Sequence of chain 1.A:
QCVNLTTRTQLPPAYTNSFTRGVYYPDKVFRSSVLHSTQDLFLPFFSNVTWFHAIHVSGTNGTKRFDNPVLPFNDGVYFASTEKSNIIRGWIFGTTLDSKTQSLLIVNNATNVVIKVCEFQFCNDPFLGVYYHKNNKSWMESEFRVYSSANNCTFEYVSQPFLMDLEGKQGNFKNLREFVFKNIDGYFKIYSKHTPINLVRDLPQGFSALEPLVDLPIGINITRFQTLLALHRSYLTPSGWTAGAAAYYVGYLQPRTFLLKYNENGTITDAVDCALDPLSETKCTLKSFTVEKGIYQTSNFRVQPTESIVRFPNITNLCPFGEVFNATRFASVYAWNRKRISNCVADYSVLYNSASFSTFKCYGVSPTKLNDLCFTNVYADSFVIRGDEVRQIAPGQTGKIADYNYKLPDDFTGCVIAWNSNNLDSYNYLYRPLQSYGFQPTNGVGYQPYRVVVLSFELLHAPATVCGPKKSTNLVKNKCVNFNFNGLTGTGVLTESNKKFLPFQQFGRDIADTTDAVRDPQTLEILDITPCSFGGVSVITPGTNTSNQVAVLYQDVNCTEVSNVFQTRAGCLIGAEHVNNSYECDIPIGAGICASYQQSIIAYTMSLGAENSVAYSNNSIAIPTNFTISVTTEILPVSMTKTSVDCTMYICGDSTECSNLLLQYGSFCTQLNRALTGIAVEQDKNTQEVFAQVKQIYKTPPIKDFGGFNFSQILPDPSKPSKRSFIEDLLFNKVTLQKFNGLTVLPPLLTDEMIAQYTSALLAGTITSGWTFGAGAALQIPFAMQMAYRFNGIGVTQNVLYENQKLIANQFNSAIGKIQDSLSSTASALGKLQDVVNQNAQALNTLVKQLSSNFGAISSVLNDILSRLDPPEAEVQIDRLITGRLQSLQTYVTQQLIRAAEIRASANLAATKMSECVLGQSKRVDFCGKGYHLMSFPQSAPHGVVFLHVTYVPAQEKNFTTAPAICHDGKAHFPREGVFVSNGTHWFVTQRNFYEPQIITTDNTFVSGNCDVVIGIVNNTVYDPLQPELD

Binding-site contacts:
Ligand atom C3 contacts residue ASN122 of chain 1.A at 3.8 Å.
Ligand atom C1 contacts residue ASN122 of chain 1.A at 1.4 Å.
Ligand atom C2 contacts residue THR124 of chain 1.A at 4.5 Å.
Ligand atom C1 contacts residue THR124 of chain 1.A at 4.3 Å.
Ligand atom C7 contacts residue ASN122 of chain 1.A at 3.1 Å.
Ligand atom N2 contacts residue ASN122 of chain 1.A at 2.7 Å (h-bond).
Ligand atom C2 contacts residue ASN122 of chain 1.A at 2.6 Å.
Ligand atom O5 contacts residue ASN122 of chain 1.A at 2.2 Å (h-bond).
Ligand atom O5 contacts residue ASN125 of chain 1.A at 4.4 Å.
Ligand atom C4 contacts residue ASN122 of chain 1.A at 4.2 Å.
Ligand atom C5 contacts residue ASN122 of chain 1.A at 3.5 Å.
Ligand atom N2 contacts residue THR124 of chain 1.A at 3.7 Å.
Ligand atom O5 contacts residue VAL127 of chain 1.A at 4.2 Å.
Ligand atom C6 contacts residue VAL127 of chain 1.A at 4.3 Å (hydrophobic).
Ligand atom O7 contacts residue ASN122 of chain 1.A at 3.9 Å.
Ligand atom C8 contacts residue ASN122 of chain 1.A at 3.5 Å.
Ligand atom C8 contacts residue THR124 of chain 1.A at 4.4 Å.
Ligand atom C1 contacts residue ASN125 of chain 1.A at 4.2 Å.
Ligand atom C8 contacts residue ASN125 of chain 1.A at 4.0 Å.

This protein binds this small molecule.
Small molecule (SMILES): CC(=O)N[C@H]1[C@H](O[C@H]2[C@H](O)[C@@H](NC(C)=O)CO[C@@H]2CO)O[C@H](CO)[C@@H](O[C@@H]2O[C@H](CO)[C@@H](O)[C@H](O)[C@H]2NC(C)=O)[C@@H]1O